The small molecule below binds the protein below.
Small molecule (SMILES): CC(=O)N[C@H]1[C@H](O[C@H]2[C@H](O)[C@@H](NC(C)=O)CO[C@@H]2CO)O[C@H](CO)[C@@H](O)[C@@H]1O

Binding-site contacts:
Ligand atom O5 contacts residue ASP21 of chain 2.C at 4.4 Å.
Ligand atom C6 contacts residue GLN19 of chain 2.C at 4.3 Å.
Ligand atom C3 contacts residue ASN27 of chain 2.C at 3.8 Å.
Ligand atom C2 contacts residue ASN27 of chain 2.C at 2.6 Å.
Ligand atom O6 contacts residue ASP21 of chain 2.C at 4.1 Å.
Ligand atom O6 contacts residue ARG313 of chain 2.C at 3.2 Å (salt-bridge).
Ligand atom C6 contacts residue ARG313 of chain 2.C at 4.2 Å.
Ligand atom O6 contacts residue GLN19 of chain 2.C at 4.0 Å.
Ligand atom N2 contacts residue ASN27 of chain 2.C at 3.1 Å (h-bond).
Ligand atom C1 contacts residue ASN27 of chain 2.C at 1.4 Å.
Ligand atom O7 contacts residue ARG313 of chain 2.C at 3.8 Å.
Ligand atom C4 contacts residue ASN27 of chain 2.C at 3.8 Å.
Ligand atom O3 contacts residue ASN312 of chain 2.C at 4.4 Å.
Ligand atom C5 contacts residue ASN27 of chain 2.C at 2.8 Å.
Ligand atom C1 contacts residue LYS26 of chain 2.C at 4.2 Å.
Ligand atom C6 contacts residue ASN27 of chain 2.C at 3.0 Å.
Ligand atom O5 contacts residue ASN27 of chain 2.C at 1.7 Å (h-bond).
Ligand atom O5 contacts residue GLN19 of chain 2.C at 4.1 Å.
Ligand atom O6 contacts residue ASN27 of chain 2.C at 2.9 Å (h-bond).
Ligand atom C7 contacts residue ASN27 of chain 2.C at 4.2 Å.

Sequence of chain 2.C:
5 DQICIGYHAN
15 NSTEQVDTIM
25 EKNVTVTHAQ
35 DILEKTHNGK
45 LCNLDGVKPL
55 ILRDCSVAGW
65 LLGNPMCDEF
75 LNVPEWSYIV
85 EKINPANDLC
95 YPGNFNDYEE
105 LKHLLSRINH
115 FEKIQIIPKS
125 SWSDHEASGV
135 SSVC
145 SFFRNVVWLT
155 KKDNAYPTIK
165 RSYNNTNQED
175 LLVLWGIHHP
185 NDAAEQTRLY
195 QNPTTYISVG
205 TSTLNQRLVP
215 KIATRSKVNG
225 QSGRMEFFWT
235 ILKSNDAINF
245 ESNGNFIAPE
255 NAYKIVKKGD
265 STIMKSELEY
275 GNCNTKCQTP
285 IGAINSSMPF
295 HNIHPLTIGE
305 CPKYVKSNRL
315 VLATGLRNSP